Sequence of chain 2.A:
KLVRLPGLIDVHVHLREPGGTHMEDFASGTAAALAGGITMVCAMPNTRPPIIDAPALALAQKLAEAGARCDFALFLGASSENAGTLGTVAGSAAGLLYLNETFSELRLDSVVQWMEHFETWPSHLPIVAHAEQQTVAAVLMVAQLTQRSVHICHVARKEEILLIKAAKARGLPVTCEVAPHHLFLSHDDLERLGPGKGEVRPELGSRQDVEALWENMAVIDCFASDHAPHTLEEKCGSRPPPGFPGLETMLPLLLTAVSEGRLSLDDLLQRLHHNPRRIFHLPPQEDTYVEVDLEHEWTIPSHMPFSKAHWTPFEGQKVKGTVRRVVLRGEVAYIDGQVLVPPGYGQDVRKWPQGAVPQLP

The protein below binds the small molecule below.
Small molecule (SMILES): O=C(O)c1[nH]c(=O)[nH]c(=O)c1F

Binding-site contacts:
Ligand atom F5 contacts residue TYR99 of chain 2.A at 3.8 Å.
Ligand atom C5 contacts residue ZN1 of chain 2.C at 4.2 Å.
Ligand atom C2 contacts residue GLY244 of chain 2.A at 3.9 Å.
Ligand atom N3 contacts residue ALA229 of chain 2.A at 3.8 Å.
Ligand atom C4 contacts residue ALA229 of chain 2.A at 4.1 Å (hydrophobic).
Ligand atom O6 contacts residue KCX97 of chain 2.A at 3.9 Å.
Ligand atom O42 contacts residue ARG16 of chain 2.A at 2.6 Å (salt-bridge).
Ligand atom C2 contacts residue PRO243 of chain 2.A at 3.5 Å (hydrophobic).
Ligand atom N3 contacts residue GLY244 of chain 2.A at 3.7 Å.
Ligand atom C4 contacts residue PRO243 of chain 2.A at 3.7 Å (hydrophobic).
Ligand atom O6 contacts residue ARG202 of chain 2.A at 3.9 Å.
Ligand atom O41 contacts residue HIS14 of chain 2.A at 3.4 Å (h-bond).
Ligand atom C41 contacts residue ALA229 of chain 2.A at 4.0 Å (hydrophobic).
Ligand atom O2 contacts residue ARG202 of chain 2.A at 2.9 Å (salt-bridge).
Ligand atom O2 contacts residue VAL201 of chain 2.A at 3.5 Å.
Ligand atom O41 contacts residue ARG16 of chain 2.A at 3.0 Å (salt-bridge).
Ligand atom O2 contacts residue GLY244 of chain 2.A at 3.2 Å (h-bond).
Ligand atom O42 contacts residue ALA229 of chain 2.A at 3.6 Å.
Ligand atom C41 contacts residue PRO243 of chain 2.A at 3.9 Å (hydrophobic).
Ligand atom N1 contacts residue ARG202 of chain 2.A at 2.7 Å (salt-bridge).
Ligand atom O41 contacts residue ASN46 of chain 2.A at 2.8 Å (h-bond).
Ligand atom N1 contacts residue HIS131 of chain 2.A at 4.1 Å.
Ligand atom C6 contacts residue ZN1 of chain 2.D at 3.5 Å.
Ligand atom F5 contacts residue ASN46 of chain 2.A at 3.0 Å.
Ligand atom C5 contacts residue HIS14 of chain 2.A at 4.1 Å.
Ligand atom N3 contacts residue PRO243 of chain 2.A at 2.8 Å (h-bond).
Ligand atom F5 contacts residue ZN1 of chain 2.C at 4.2 Å.
Ligand atom C41 contacts residue ASN46 of chain 2.A at 3.9 Å.
Ligand atom O2 contacts residue PRO243 of chain 2.A at 3.2 Å.
Ligand atom F5 contacts residue HIS14 of chain 2.A at 3.4 Å.
Ligand atom O42 contacts residue HIS231 of chain 2.A at 2.8 Å (h-bond).
Ligand atom C41 contacts residue ARG16 of chain 2.A at 3.5 Å.
Ligand atom F5 contacts residue KCX97 of chain 2.A at 3.9 Å.
Ligand atom O6 contacts residue HIS131 of chain 2.A at 3.0 Å (h-bond).
Ligand atom C41 contacts residue HIS231 of chain 2.A at 4.1 Å.
Ligand atom C6 contacts residue HIS131 of chain 2.A at 3.9 Å.
Ligand atom C6 contacts residue ARG202 of chain 2.A at 3.7 Å.
Ligand atom O42 contacts residue PRO243 of chain 2.A at 3.2 Å (h-bond).
Ligand atom C2 contacts residue ARG202 of chain 2.A at 3.4 Å.
Ligand atom O6 contacts residue ZN1 of chain 2.D at 2.7 Å.